Binding-site contacts:
Ligand atom C3 contacts residue ASN491 of chain 1.C at 3.6 Å.
Ligand atom N2 contacts residue ASN491 of chain 1.C at 3.4 Å (h-bond).
Ligand atom C4 contacts residue ASN491 of chain 1.C at 4.3 Å.
Ligand atom O5 contacts residue ASN491 of chain 1.C at 2.4 Å (h-bond).
Ligand atom C2 contacts residue ASN491 of chain 1.C at 2.5 Å.
Ligand atom C1 contacts residue ASN491 of chain 1.C at 1.4 Å.
Ligand atom C8 contacts residue ARG489 of chain 1.C at 3.4 Å.
Ligand atom C5 contacts residue ASN491 of chain 1.C at 3.7 Å.
Ligand atom C7 contacts residue ASN491 of chain 1.C at 3.8 Å.
Ligand atom C8 contacts residue ASN491 of chain 1.C at 3.8 Å.
Ligand atom O3 contacts residue ASN491 of chain 1.C at 3.8 Å.
Ligand atom O7 contacts residue ASN491 of chain 1.C at 4.4 Å.

The small molecule below binds the protein below.
Small molecule (SMILES): CC(=O)N[C@@H]1[C@@H](O)[C@H](O)[C@@H](CO)O[C@H]1O

Sequence of chain 1.C:
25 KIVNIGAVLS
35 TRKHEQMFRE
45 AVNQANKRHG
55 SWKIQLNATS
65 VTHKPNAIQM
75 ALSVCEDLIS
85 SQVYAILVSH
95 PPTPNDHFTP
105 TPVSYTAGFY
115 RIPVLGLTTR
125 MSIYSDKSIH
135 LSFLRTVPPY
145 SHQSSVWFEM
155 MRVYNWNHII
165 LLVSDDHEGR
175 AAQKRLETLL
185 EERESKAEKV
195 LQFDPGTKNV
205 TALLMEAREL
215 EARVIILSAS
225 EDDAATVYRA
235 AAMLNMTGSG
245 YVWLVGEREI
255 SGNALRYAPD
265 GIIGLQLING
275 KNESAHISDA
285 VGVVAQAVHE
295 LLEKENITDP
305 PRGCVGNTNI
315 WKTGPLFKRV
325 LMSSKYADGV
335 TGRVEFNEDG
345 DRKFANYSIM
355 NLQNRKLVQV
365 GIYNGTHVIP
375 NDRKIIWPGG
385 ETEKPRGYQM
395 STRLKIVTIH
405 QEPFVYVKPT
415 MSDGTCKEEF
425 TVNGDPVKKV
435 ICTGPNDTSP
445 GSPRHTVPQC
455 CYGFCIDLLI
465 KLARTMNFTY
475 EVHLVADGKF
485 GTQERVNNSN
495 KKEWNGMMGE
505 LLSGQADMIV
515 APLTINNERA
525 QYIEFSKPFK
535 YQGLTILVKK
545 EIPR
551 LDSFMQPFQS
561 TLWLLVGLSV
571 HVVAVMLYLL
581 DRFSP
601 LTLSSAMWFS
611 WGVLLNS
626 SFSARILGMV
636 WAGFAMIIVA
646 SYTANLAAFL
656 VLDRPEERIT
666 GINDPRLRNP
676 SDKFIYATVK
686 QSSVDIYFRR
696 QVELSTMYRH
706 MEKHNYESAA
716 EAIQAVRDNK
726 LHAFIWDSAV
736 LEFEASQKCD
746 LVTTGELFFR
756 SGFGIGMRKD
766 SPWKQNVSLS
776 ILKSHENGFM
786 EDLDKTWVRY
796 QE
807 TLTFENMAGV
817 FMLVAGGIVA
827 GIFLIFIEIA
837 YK